Sequence of chain 32.C:
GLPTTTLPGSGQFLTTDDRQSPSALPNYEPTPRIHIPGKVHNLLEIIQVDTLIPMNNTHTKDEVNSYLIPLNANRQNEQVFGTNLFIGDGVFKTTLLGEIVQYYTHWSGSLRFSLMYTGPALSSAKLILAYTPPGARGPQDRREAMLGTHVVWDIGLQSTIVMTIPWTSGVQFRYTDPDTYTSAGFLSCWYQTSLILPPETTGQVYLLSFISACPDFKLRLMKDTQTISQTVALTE

Sequence of chain 32.A:
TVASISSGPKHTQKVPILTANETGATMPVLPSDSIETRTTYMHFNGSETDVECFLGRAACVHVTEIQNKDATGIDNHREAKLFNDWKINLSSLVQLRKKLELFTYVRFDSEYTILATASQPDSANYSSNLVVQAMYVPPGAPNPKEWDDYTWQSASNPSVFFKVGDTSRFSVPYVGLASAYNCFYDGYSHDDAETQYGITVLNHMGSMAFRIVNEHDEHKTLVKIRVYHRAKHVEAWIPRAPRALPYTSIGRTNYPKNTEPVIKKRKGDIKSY

A small-molecule ligand and the protein it binds are described below.
Small molecule (SMILES): Cc1cc(CCCCCOc2c(Cl)cc(C3=NCCO3)cc2Cl)on1

Sequence of chain 33.C:
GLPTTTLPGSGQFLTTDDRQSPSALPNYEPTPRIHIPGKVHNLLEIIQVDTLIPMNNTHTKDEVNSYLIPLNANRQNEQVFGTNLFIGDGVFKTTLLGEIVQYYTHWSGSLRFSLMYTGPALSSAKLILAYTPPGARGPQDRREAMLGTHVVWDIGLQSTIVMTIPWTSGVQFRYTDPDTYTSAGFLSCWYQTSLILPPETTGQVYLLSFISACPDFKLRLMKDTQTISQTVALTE

Binding-site contacts:
Ligand atom CL2 contacts residue ILE104 of chain 32.A at 3.4 Å.
Ligand atom C31 contacts residue ASN219 of chain 32.A at 3.7 Å.
Ligand atom N2 contacts residue ASN219 of chain 32.A at 3.5 Å (h-bond).
Ligand atom O1A contacts residue PHE186 of chain 32.A at 3.4 Å.
Ligand atom CL1 contacts residue LEU25 of chain 32.C at 3.5 Å.
Ligand atom C4B contacts residue PHE186 of chain 32.A at 3.6 Å (hydrophobic).
Ligand atom CL2 contacts residue MET224 of chain 32.A at 3.2 Å.
Ligand atom C2A contacts residue PHE186 of chain 32.A at 3.6 Å (hydrophobic).
Ligand atom C4B contacts residue TYR152 of chain 32.A at 3.7 Å (hydrophobic).
Ligand atom C4A contacts residue SER175 of chain 32.A at 3.6 Å.
Ligand atom C4A contacts residue ALA150 of chain 32.A at 3.9 Å (hydrophobic).
Ligand atom C5B contacts residue MET224 of chain 32.A at 3.8 Å (hydrophobic).
Ligand atom C5A contacts residue VAL176 of chain 32.A at 3.8 Å (hydrophobic).
Ligand atom C2C contacts residue ILE104 of chain 32.A at 3.9 Å (hydrophobic).
Ligand atom C2C contacts residue MET221 of chain 32.A at 3.3 Å (hydrophobic).
Ligand atom N2 contacts residue MET221 of chain 32.A at 3.9 Å.
Ligand atom C5C contacts residue TYR152 of chain 32.A at 3.8 Å (hydrophobic).
Ligand atom C4C contacts residue VAL191 of chain 32.A at 3.7 Å (hydrophobic).
Ligand atom N3A contacts residue PRO174 of chain 32.A at 3.3 Å (h-bond).
Ligand atom O1B contacts residue VAL188 of chain 32.A at 3.8 Å.
Ligand atom O1A contacts residue MET224 of chain 32.A at 3.9 Å.
Ligand atom C1C contacts residue TYR128 of chain 32.A at 3.6 Å (hydrophobic).
Ligand atom C1C contacts residue LEU106 of chain 32.A at 3.9 Å (hydrophobic).
Ligand atom C5B contacts residue PHE186 of chain 32.A at 3.8 Å (hydrophobic).
Ligand atom C31 contacts residue TYR197 of chain 32.A at 3.6 Å (hydrophobic).
Ligand atom CL1 contacts residue VAL188 of chain 32.A at 3.7 Å.
Ligand atom C3B contacts residue TYR152 of chain 32.A at 3.9 Å (hydrophobic).
Ligand atom C3B contacts residue ALA24 of chain 32.C at 4.0 Å (hydrophobic).
Ligand atom CL2 contacts residue TYR128 of chain 32.A at 3.4 Å.
Ligand atom O1 contacts residue LEU106 of chain 32.A at 3.7 Å.
Ligand atom N3A contacts residue ALA24 of chain 32.C at 3.8 Å.
Ligand atom C3C contacts residue ILE104 of chain 32.A at 3.6 Å (hydrophobic).
Ligand atom C4A contacts residue VAL176 of chain 32.A at 3.9 Å (hydrophobic).
Ligand atom O1 contacts residue MET221 of chain 32.A at 3.4 Å (h-bond).
Ligand atom C5A contacts residue ALA150 of chain 32.A at 3.4 Å (hydrophobic).
Ligand atom C5 contacts residue LEU106 of chain 32.A at 3.7 Å (hydrophobic).
Ligand atom C3C contacts residue TYR128 of chain 32.A at 3.8 Å (hydrophobic).
Ligand atom C4 contacts residue TYR197 of chain 32.A at 3.6 Å (hydrophobic).
Ligand atom C5 contacts residue MET221 of chain 32.A at 3.9 Å (hydrophobic).
Ligand atom C4A contacts residue PRO174 of chain 32.A at 3.2 Å (hydrophobic).